Sequence of chain 1.D:
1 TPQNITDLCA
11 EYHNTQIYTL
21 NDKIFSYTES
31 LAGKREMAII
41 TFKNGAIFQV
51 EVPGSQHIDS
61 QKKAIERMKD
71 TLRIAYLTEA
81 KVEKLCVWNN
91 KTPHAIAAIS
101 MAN

The protein below binds the small molecule below.
Small molecule (SMILES): CC(=O)N[C@H]1[C@H]([C@H](O)[C@H](O)CO)O[C@](C(=O)O)(n2cc(CCC(=O)NCC[C@@H]3O[C@H](CO)[C@H](O)[C@H](O)[C@H]3O)nn2)C[C@@H]1O

Binding-site contacts:
Ligand atom C4 contacts residue TRP88 of chain 1.D at 3.6 Å (hydrophobic).
Ligand atom O3 contacts residue TRP88 of chain 1.D at 3.8 Å.
Ligand atom O4 contacts residue GLN56 of chain 1.D at 3.4 Å.
Ligand atom OAZ contacts residue LYS34 of chain 1.E at 3.8 Å.
Ligand atom C3 contacts residue LYS91 of chain 1.D at 3.7 Å.
Ligand atom C4 contacts residue GLU51 of chain 1.D at 3.4 Å.
Ligand atom OAY contacts residue TYR12 of chain 1.D at 3.7 Å.
Ligand atom O6 contacts residue GLN61 of chain 1.D at 3.0 Å (h-bond).
Ligand atom O6 contacts residue HIS57 of chain 1.D at 3.8 Å.
Ligand atom CBA contacts residue HIS13 of chain 1.D at 3.9 Å.
Ligand atom OBC contacts residue TYR12 of chain 1.D at 3.8 Å.
Ligand atom CAU contacts residue TYR12 of chain 1.D at 3.8 Å (hydrophobic).
Ligand atom CAT contacts residue TYR12 of chain 1.D at 3.8 Å (hydrophobic).
Ligand atom OBB contacts residue HIS13 of chain 1.D at 2.7 Å (h-bond).
Ligand atom C6 contacts residue HIS57 of chain 1.D at 3.7 Å.
Ligand atom OAM contacts residue LYS34 of chain 1.E at 3.8 Å.
Ligand atom CAU contacts residue GLY33 of chain 1.E at 3.7 Å.
Ligand atom OBB contacts residue TYR12 of chain 1.D at 3.5 Å.
Ligand atom O4 contacts residue GLU51 of chain 1.D at 2.6 Å (salt-bridge).
Ligand atom O6 contacts residue TRP88 of chain 1.D at 3.6 Å.
Ligand atom CAP contacts residue GLU11 of chain 1.D at 3.3 Å.
Ligand atom C3 contacts residue ASN90 of chain 1.D at 3.7 Å.
Ligand atom OAX contacts residue ILE58 of chain 1.D at 3.6 Å.
Ligand atom C3 contacts residue TRP88 of chain 1.D at 3.7 Å (hydrophobic).
Ligand atom CAK contacts residue ARG35 of chain 1.E at 3.8 Å.
Ligand atom CAK contacts residue TYR12 of chain 1.D at 3.5 Å (hydrophobic).
Ligand atom O4 contacts residue LYS91 of chain 1.D at 2.9 Å (salt-bridge).
Ligand atom O3 contacts residue LYS91 of chain 1.D at 2.8 Å (salt-bridge).
Ligand atom OBD contacts residue GLU11 of chain 1.D at 3.4 Å (salt-bridge).
Ligand atom NAJ contacts residue HIS13 of chain 1.D at 3.4 Å (h-bond).
Ligand atom C6 contacts residue TRP88 of chain 1.D at 3.5 Å (hydrophobic).
Ligand atom C5 contacts residue TRP88 of chain 1.D at 3.6 Å (hydrophobic).
Ligand atom O5 contacts residue GLN56 of chain 1.D at 3.7 Å.
Ligand atom NAN contacts residue TYR12 of chain 1.D at 3.7 Å.
Ligand atom O3 contacts residue ASN90 of chain 1.D at 2.8 Å (h-bond).
Ligand atom C4 contacts residue LYS91 of chain 1.D at 3.9 Å.
Ligand atom O2 contacts residue ASN90 of chain 1.D at 2.9 Å (h-bond).
Ligand atom NAN contacts residue GLU11 of chain 1.D at 3.1 Å (salt-bridge).
Ligand atom CAO contacts residue GLU11 of chain 1.D at 3.8 Å.
Ligand atom CAW contacts residue GLY33 of chain 1.E at 3.5 Å.

Sequence of chain 1.E:
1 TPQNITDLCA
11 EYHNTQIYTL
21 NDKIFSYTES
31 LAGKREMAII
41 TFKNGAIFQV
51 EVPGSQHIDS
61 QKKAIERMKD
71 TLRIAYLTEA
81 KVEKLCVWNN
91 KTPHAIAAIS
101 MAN